Binding-site contacts:
Ligand atom O4 contacts residue LEU114 of chain 1.C at 2.8 Å (h-bond).
Ligand atom O4 contacts residue VAL107 of chain 1.C at 1.8 Å.
Ligand atom O4' contacts residue VAL94 of chain 1.C at 2.7 Å.
Ligand atom OP2 contacts residue ASN133 of chain 1.C at 2.5 Å.
Ligand atom C6 contacts residue GLY113 of chain 1.C at 1.8 Å.
Ligand atom O2' contacts residue TRP95 of chain 1.C at 2.5 Å.
Ligand atom N3 contacts residue GLY113 of chain 1.C at 2.1 Å.
Ligand atom C4 contacts residue LEU114 of chain 1.C at 2.8 Å (hydrophobic).
Ligand atom O5' contacts residue ASN133 of chain 1.C at 2.9 Å (h-bond).
Ligand atom N1 contacts residue GLY113 of chain 1.C at 2.8 Å.
Ligand atom C4' contacts residue TRP95 of chain 1.C at 3.0 Å (hydrophobic).
Ligand atom C2 contacts residue LEU93 of chain 1.C at 2.0 Å (hydrophobic).
Ligand atom C4 contacts residue LEU93 of chain 1.C at 2.9 Å (hydrophobic).
Ligand atom C5 contacts residue THR110 of chain 1.C at 2.9 Å.
Ligand atom O2 contacts residue LEU93 of chain 1.C at 1.9 Å (h-bond).
Ligand atom C6 contacts residue VAL94 of chain 1.C at 1.8 Å (hydrophobic).
Ligand atom C1' contacts residue VAL94 of chain 1.C at 2.6 Å (hydrophobic).
Ligand atom O3' contacts residue GLU131 of chain 1.C at 2.8 Å (salt-bridge).
Ligand atom C5 contacts residue VAL94 of chain 1.C at 2.5 Å (hydrophobic).
Ligand atom C4 contacts residue VAL94 of chain 1.C at 2.8 Å (hydrophobic).
Ligand atom N1 contacts residue GLY112 of chain 1.C at 2.9 Å (h-bond).
Ligand atom N3 contacts residue VAL94 of chain 1.C at 2.3 Å.
Ligand atom N3 contacts residue VAL107 of chain 1.C at 2.9 Å.
Ligand atom O2 contacts residue VAL94 of chain 1.C at 1.5 Å.
Ligand atom O4' contacts residue TRP95 of chain 1.C at 2.8 Å (h-bond).
Ligand atom N3 contacts residue LEU93 of chain 1.C at 1.6 Å (h-bond).
Ligand atom C2 contacts residue GLY113 of chain 1.C at 2.8 Å.
Ligand atom C6 contacts residue GLY112 of chain 1.C at 2.2 Å.
Ligand atom C4 contacts residue VAL107 of chain 1.C at 2.6 Å (hydrophobic).
Ligand atom C2 contacts residue VAL94 of chain 1.C at 1.7 Å (hydrophobic).
Ligand atom N3 contacts residue LEU114 of chain 1.C at 2.9 Å (h-bond).
Ligand atom C1' contacts residue TRP95 of chain 1.C at 2.4 Å (hydrophobic).
Ligand atom O4 contacts residue GLY113 of chain 1.C at 2.0 Å.
Ligand atom C6 contacts residue TYR111 of chain 1.C at 3.1 Å (hydrophobic).
Ligand atom O4 contacts residue GLU131 of chain 1.C at 2.6 Å (salt-bridge).
Ligand atom OP1 contacts residue ASN136 of chain 1.C at 2.4 Å (h-bond).
Ligand atom C5 contacts residue GLY112 of chain 1.C at 2.6 Å.
Ligand atom C4 contacts residue GLY113 of chain 1.C at 1.2 Å.
Ligand atom N1 contacts residue VAL94 of chain 1.C at 1.9 Å.
Ligand atom C5 contacts residue GLY113 of chain 1.C at 1.2 Å.

Sequence of chain 1.C:
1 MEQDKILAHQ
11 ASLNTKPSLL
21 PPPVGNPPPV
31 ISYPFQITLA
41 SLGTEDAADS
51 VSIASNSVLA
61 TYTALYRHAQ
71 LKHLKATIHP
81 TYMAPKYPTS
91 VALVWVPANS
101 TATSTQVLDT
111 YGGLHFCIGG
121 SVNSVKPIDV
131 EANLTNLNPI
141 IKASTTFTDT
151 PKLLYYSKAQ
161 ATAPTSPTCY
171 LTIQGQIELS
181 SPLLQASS

This small molecule binds to this protein.
Small molecule (SMILES): O=c1ccn([C@@H]2O[C@H](CO[P](=O)(O)O[C@H]3[C@@H](O)[C@H](n4ccc(=O)[nH]c4=O)O[C@@H]3COP(=O)(O)O)[C@@H](O)[C@H]2O)c(=O)[nH]1

Sequence of chain 2.C:
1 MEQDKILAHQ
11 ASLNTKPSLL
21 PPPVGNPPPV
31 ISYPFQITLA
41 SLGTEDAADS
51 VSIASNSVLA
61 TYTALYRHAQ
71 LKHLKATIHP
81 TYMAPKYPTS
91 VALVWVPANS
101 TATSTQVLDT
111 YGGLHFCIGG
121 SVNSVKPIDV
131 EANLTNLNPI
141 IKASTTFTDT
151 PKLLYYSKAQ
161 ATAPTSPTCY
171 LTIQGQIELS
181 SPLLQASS

Sequence of chain 1.D:
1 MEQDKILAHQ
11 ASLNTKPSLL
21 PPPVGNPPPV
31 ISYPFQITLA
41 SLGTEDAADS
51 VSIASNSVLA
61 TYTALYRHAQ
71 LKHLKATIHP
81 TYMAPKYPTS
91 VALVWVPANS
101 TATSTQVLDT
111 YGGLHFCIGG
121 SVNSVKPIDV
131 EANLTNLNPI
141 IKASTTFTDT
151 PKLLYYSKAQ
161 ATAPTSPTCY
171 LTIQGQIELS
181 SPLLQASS